Binding-site contacts:
Ligand atom C2 contacts residue HIS334 of chain 1.B at 4.1 Å.
Ligand atom C5 contacts residue ARG333 of chain 1.B at 4.1 Å.
Ligand atom C2 contacts residue GLN306 of chain 1.B at 4.2 Å.
Ligand atom C3 contacts residue SER302 of chain 1.B at 4.2 Å.
Ligand atom C7 contacts residue ASN337 of chain 1.B at 3.8 Å.
Ligand atom O7 contacts residue HIS334 of chain 1.B at 3.0 Å (h-bond).
Ligand atom O5 contacts residue ARG333 of chain 1.B at 4.0 Å.
Ligand atom O7 contacts residue ASN337 of chain 1.B at 4.2 Å.
Ligand atom C5 contacts residue ASN337 of chain 1.B at 3.6 Å.
Ligand atom O4 contacts residue HIS334 of chain 1.B at 3.3 Å (h-bond).
Ligand atom C5 contacts residue HIS334 of chain 1.B at 3.7 Å.
Ligand atom N2 contacts residue ASN337 of chain 1.B at 3.0 Å (h-bond).
Ligand atom C7 contacts residue HIS334 of chain 1.B at 3.6 Å.
Ligand atom C1 contacts residue HIS334 of chain 1.B at 4.3 Å.
Ligand atom C8 contacts residue ARG333 of chain 1.B at 4.2 Å.
Ligand atom C8 contacts residue HIS334 of chain 1.B at 4.2 Å.
Ligand atom C4 contacts residue HIS334 of chain 1.B at 3.9 Å.
Ligand atom C3 contacts residue ASN337 of chain 1.B at 3.8 Å.
Ligand atom O3 contacts residue GLN306 of chain 1.B at 3.7 Å.
Ligand atom O5 contacts residue ASN337 of chain 1.B at 2.3 Å (h-bond).
Ligand atom C3 contacts residue GLN306 of chain 1.B at 4.2 Å.
Ligand atom C6 contacts residue ARG333 of chain 1.B at 4.0 Å.
Ligand atom C3 contacts residue HIS334 of chain 1.B at 4.2 Å.
Ligand atom C4 contacts residue GLN306 of chain 1.B at 3.9 Å.
Ligand atom C4 contacts residue ASN337 of chain 1.B at 4.2 Å.
Ligand atom C1 contacts residue ASN337 of chain 1.B at 1.4 Å.
Ligand atom O7 contacts residue GLN306 of chain 1.B at 4.1 Å.
Ligand atom C2 contacts residue ASN337 of chain 1.B at 2.5 Å.
Ligand atom C6 contacts residue ASN337 of chain 1.B at 4.0 Å.
Ligand atom O7 contacts residue TYR307 of chain 1.B at 4.3 Å.
Ligand atom O5 contacts residue GLN306 of chain 1.B at 4.2 Å.
Ligand atom N2 contacts residue HIS334 of chain 1.B at 4.0 Å.
Ligand atom C6 contacts residue HIS334 of chain 1.B at 4.3 Å.

This protein binds this small molecule.
Small molecule (SMILES): CC(=O)N[C@H]1[C@H](O[C@H]2[C@H](O)[C@@H](NC(C)=O)CO[C@@H]2CO)O[C@H](CO)[C@@H](O)[C@@H]1O

Sequence of chain 1.B:
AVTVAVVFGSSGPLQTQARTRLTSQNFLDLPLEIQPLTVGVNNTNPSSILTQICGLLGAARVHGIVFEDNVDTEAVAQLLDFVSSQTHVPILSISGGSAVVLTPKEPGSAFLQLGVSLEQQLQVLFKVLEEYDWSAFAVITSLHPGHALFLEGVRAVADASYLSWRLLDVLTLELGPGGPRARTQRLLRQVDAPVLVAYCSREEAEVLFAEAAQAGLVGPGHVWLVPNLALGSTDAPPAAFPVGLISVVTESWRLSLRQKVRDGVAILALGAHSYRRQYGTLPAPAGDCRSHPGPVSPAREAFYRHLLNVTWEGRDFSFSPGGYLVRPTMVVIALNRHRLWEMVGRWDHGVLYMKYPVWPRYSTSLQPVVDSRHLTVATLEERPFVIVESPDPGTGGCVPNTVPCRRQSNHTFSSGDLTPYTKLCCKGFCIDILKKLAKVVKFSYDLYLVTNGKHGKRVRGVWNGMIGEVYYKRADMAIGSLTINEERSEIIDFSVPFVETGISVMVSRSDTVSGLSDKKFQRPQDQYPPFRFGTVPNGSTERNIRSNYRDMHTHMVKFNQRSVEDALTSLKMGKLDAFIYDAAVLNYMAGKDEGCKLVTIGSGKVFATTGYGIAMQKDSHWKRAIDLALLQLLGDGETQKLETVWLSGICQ